Sequence of chain 1.A:
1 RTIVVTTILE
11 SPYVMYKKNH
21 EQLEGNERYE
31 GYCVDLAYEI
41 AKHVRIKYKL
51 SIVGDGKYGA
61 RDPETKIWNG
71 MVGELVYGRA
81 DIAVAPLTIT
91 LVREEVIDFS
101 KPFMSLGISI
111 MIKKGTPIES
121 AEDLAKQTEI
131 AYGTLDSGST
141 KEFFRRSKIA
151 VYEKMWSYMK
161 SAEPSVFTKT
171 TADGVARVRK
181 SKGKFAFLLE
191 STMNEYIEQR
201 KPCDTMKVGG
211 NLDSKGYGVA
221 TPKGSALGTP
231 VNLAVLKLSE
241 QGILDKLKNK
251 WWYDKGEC

The small molecule below binds the protein below.
Small molecule (SMILES): C=C(C)[C@H]1CN[C@H](C(=O)O)[C@H]1CC(=O)O

Binding-site contacts:
Ligand atom CB contacts residue GLU190 of chain 1.A at 4.1 Å.
Ligand atom OD2 contacts residue GLY138 of chain 1.A at 3.4 Å.
Ligand atom C contacts residue ARG93 of chain 1.A at 3.5 Å.
Ligand atom N contacts residue TYR217 of chain 1.A at 4.1 Å.
Ligand atom OXT contacts residue GLY138 of chain 1.A at 3.6 Å.
Ligand atom OD1 contacts residue LEU135 of chain 1.A at 4.0 Å.
Ligand atom C contacts residue SER139 of chain 1.A at 3.7 Å.
Ligand atom CA contacts residue SER139 of chain 1.A at 3.5 Å.
Ligand atom CG1 contacts residue LEU135 of chain 1.A at 4.1 Å (hydrophobic).
Ligand atom CG contacts residue TYR58 of chain 1.A at 3.5 Å (hydrophobic).
Ligand atom OD1 contacts residue THR140 of chain 1.A at 2.6 Å (h-bond).
Ligand atom OD2 contacts residue SER139 of chain 1.A at 3.0 Å (h-bond).
Ligand atom CD contacts residue GLU190 of chain 1.A at 3.6 Å.
Ligand atom CD2 contacts residue TYR58 of chain 1.A at 3.5 Å (hydrophobic).
Ligand atom N contacts residue PRO86 of chain 1.A at 3.1 Å (h-bond).
Ligand atom N contacts residue THR88 of chain 1.A at 3.3 Å (h-bond).
Ligand atom CG1 contacts residue THR140 of chain 1.A at 3.2 Å.
Ligand atom OXT contacts residue ARG93 of chain 1.A at 2.9 Å (salt-bridge).
Ligand atom C contacts residue THR88 of chain 1.A at 3.5 Å.
Ligand atom OXT contacts residue SER139 of chain 1.A at 2.9 Å (h-bond).
Ligand atom OD1 contacts residue GLU190 of chain 1.A at 3.9 Å.
Ligand atom O contacts residue THR88 of chain 1.A at 3.0 Å (h-bond).
Ligand atom CA contacts residue THR88 of chain 1.A at 3.4 Å.
Ligand atom CB1 contacts residue GLU190 of chain 1.A at 3.8 Å.
Ligand atom CA contacts residue GLU190 of chain 1.A at 3.5 Å.
Ligand atom CD1 contacts residue GLU10 of chain 1.A at 4.0 Å.
Ligand atom O contacts residue TYR58 of chain 1.A at 3.9 Å.
Ligand atom OD2 contacts residue THR140 of chain 1.A at 3.0 Å (h-bond).
Ligand atom O contacts residue PRO86 of chain 1.A at 3.7 Å.
Ligand atom CD contacts residue MET193 of chain 1.A at 4.0 Å (hydrophobic).
Ligand atom CG2 contacts residue TYR58 of chain 1.A at 3.2 Å (hydrophobic).
Ligand atom N contacts residue GLU190 of chain 1.A at 2.7 Å (salt-bridge).
Ligand atom O contacts residue LEU87 of chain 1.A at 3.9 Å.
Ligand atom O contacts residue ARG93 of chain 1.A at 2.8 Å (salt-bridge).
Ligand atom CD contacts residue TYR58 of chain 1.A at 3.6 Å (hydrophobic).
Ligand atom CD1 contacts residue TYR58 of chain 1.A at 3.3 Å (hydrophobic).
Ligand atom CG1 contacts residue GLU190 of chain 1.A at 4.0 Å.
Ligand atom CD2 contacts residue LEU135 of chain 1.A at 3.7 Å (hydrophobic).
Ligand atom CD contacts residue PRO86 of chain 1.A at 3.2 Å (hydrophobic).
Ligand atom CB1 contacts residue LEU135 of chain 1.A at 3.9 Å (hydrophobic).